Sequence of chain 1.C:
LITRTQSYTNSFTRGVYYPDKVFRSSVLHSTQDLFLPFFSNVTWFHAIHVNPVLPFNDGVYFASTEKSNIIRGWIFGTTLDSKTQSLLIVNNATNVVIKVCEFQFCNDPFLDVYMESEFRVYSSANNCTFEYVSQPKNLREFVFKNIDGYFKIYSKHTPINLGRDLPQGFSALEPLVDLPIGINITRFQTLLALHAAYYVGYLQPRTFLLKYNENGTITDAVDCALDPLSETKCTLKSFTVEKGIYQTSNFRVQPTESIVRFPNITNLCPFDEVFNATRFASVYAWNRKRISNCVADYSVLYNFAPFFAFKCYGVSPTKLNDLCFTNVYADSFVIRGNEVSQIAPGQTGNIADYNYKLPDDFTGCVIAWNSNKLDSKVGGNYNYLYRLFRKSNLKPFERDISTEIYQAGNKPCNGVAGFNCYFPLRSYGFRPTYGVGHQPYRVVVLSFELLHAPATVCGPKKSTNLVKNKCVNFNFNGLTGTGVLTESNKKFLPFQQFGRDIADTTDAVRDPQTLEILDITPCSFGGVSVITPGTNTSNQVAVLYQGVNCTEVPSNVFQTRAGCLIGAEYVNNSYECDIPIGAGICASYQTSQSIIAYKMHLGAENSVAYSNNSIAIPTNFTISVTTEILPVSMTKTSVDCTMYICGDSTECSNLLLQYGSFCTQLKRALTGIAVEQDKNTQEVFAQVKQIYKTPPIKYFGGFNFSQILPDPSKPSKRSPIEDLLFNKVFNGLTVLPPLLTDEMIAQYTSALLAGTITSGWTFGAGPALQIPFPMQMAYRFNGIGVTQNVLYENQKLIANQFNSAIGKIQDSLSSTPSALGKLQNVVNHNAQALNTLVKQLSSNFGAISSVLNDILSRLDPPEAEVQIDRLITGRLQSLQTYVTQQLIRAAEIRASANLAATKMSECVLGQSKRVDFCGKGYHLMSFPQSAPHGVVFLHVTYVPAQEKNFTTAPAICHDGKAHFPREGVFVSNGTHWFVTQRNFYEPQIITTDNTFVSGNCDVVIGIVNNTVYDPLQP

Sequence of chain 1.B:
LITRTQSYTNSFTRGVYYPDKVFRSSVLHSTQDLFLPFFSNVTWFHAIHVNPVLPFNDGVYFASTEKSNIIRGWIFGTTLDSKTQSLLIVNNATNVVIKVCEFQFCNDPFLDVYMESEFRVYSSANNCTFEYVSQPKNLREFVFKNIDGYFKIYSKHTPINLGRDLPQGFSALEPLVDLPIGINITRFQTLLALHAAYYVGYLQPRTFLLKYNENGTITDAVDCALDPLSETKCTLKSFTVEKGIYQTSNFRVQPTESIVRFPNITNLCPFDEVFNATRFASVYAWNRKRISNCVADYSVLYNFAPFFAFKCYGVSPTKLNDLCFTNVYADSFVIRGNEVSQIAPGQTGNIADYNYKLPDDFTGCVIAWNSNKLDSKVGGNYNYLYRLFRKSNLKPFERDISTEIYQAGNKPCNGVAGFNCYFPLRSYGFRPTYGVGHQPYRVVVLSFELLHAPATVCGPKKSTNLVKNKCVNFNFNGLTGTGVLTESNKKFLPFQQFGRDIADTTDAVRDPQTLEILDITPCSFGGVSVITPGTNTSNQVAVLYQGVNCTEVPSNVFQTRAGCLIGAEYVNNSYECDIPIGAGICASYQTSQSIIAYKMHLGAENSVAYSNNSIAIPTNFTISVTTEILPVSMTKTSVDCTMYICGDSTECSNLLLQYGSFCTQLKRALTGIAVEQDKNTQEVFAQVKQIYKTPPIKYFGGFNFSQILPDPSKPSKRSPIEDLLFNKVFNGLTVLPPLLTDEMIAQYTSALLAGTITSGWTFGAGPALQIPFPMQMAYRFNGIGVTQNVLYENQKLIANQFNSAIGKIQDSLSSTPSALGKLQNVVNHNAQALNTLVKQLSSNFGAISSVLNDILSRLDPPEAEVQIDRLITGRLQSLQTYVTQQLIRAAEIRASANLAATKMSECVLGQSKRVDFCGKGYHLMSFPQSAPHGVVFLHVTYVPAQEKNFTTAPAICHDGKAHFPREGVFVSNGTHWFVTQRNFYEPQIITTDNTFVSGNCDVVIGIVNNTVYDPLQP

Binding-site contacts:
Ligand atom O6 contacts residue ILE774 of chain 1.B at 4.1 Å.
Ligand atom N2 contacts residue ASN689 of chain 1.C at 2.9 Å (h-bond).
Ligand atom C4 contacts residue TYR776 of chain 1.B at 4.1 Å (hydrophobic).
Ligand atom O5 contacts residue TYR776 of chain 1.B at 3.3 Å.
Ligand atom C6 contacts residue TYR776 of chain 1.B at 3.7 Å (hydrophobic).
Ligand atom O5 contacts residue ASN689 of chain 1.C at 2.4 Å (h-bond).
Ligand atom C8 contacts residue ASN689 of chain 1.C at 4.4 Å.
Ligand atom O7 contacts residue TYR776 of chain 1.B at 4.4 Å.
Ligand atom C1 contacts residue ASN689 of chain 1.C at 1.4 Å.
Ligand atom C5 contacts residue ASN689 of chain 1.C at 3.7 Å.
Ligand atom C4 contacts residue ASN689 of chain 1.C at 4.2 Å.
Ligand atom C1 contacts residue TYR776 of chain 1.B at 4.0 Å (hydrophobic).
Ligand atom O6 contacts residue TYR776 of chain 1.B at 3.5 Å.
Ligand atom O7 contacts residue ASN689 of chain 1.C at 3.4 Å (h-bond).
Ligand atom C3 contacts residue ASN689 of chain 1.C at 3.8 Å.
Ligand atom C7 contacts residue ASN689 of chain 1.C at 3.3 Å.
Ligand atom C2 contacts residue ASN689 of chain 1.C at 2.4 Å.
Ligand atom C2 contacts residue TYR776 of chain 1.B at 4.2 Å (hydrophobic).
Ligand atom C5 contacts residue TYR776 of chain 1.B at 4.0 Å (hydrophobic).

A protein and the small-molecule ligand that binds it are described below.
Small molecule (SMILES): CC(=O)N[C@@H]1[C@@H](O)[C@H](O)[C@@H](CO)O[C@H]1O